Binding-site contacts:
Ligand atom C11 contacts residue ASN377 of chain 1.B at 3.5 Å.
Ligand atom C15 contacts residue ASN377 of chain 1.B at 3.9 Å.
Ligand atom C7 contacts residue ASN377 of chain 1.B at 3.9 Å.
Ligand atom C8 contacts residue PRO378 of chain 1.B at 3.6 Å (hydrophobic).
Ligand atom C1 contacts residue TRP426 of chain 1.B at 4.0 Å (hydrophobic).
Ligand atom O18 contacts residue HIS404 of chain 1.B at 3.0 Å (h-bond).
Ligand atom C3 contacts residue TRP406 of chain 1.B at 3.9 Å (hydrophobic).
Ligand atom C3 contacts residue TRP426 of chain 1.B at 3.8 Å (hydrophobic).
Ligand atom O19 contacts residue TRP406 of chain 1.B at 2.8 Å (h-bond).
Ligand atom O19 contacts residue PHE428 of chain 1.B at 3.3 Å.
Ligand atom C12 contacts residue HIS379 of chain 1.B at 3.5 Å.
Ligand atom O19 contacts residue SER405 of chain 1.B at 3.4 Å.
Ligand atom C13 contacts residue HIS379 of chain 1.B at 4.0 Å.
Ligand atom C9 contacts residue TRP412 of chain 1.B at 3.5 Å (hydrophobic).
Ligand atom C6 contacts residue HIS404 of chain 1.B at 3.4 Å.
Ligand atom O19 contacts residue HIS404 of chain 1.B at 4.0 Å.
Ligand atom O18 contacts residue ASN377 of chain 1.B at 3.7 Å.
Ligand atom C4 contacts residue SER405 of chain 1.B at 4.0 Å.
Ligand atom O19 contacts residue TRP412 of chain 1.B at 3.8 Å.
Ligand atom O18 contacts residue TRP406 of chain 1.B at 3.4 Å (h-bond).
Ligand atom C6 contacts residue TRP406 of chain 1.B at 3.4 Å (hydrophobic).
Ligand atom N5 contacts residue TRP406 of chain 1.B at 3.2 Å.
Ligand atom C1 contacts residue TRP406 of chain 1.B at 3.9 Å (hydrophobic).
Ligand atom N17 contacts residue TRP412 of chain 1.B at 3.8 Å.
Ligand atom O16 contacts residue HIS383 of chain 1.B at 4.0 Å.
Ligand atom C14 contacts residue PRO378 of chain 1.B at 3.9 Å (hydrophobic).
Ligand atom C3 contacts residue PHE428 of chain 1.B at 3.8 Å (hydrophobic).
Ligand atom C4 contacts residue TRP406 of chain 1.B at 3.4 Å (hydrophobic).
Ligand atom C4 contacts residue TRP412 of chain 1.B at 3.8 Å (hydrophobic).
Ligand atom C7 contacts residue PRO378 of chain 1.B at 3.7 Å (hydrophobic).
Ligand atom N5 contacts residue SER405 of chain 1.B at 4.0 Å.
Ligand atom O16 contacts residue TRP426 of chain 1.B at 3.5 Å.
Ligand atom C4 contacts residue HIS404 of chain 1.B at 3.8 Å.
Ligand atom C4 contacts residue PHE428 of chain 1.B at 4.1 Å (hydrophobic).
Ligand atom C2 contacts residue TRP426 of chain 1.B at 3.5 Å (hydrophobic).
Ligand atom N5 contacts residue HIS404 of chain 1.B at 2.8 Å (h-bond).
Ligand atom C3 contacts residue TRP412 of chain 1.B at 3.6 Å (hydrophobic).
Ligand atom C2 contacts residue TRP412 of chain 1.B at 3.5 Å (hydrophobic).
Ligand atom O16 contacts residue ASN377 of chain 1.B at 3.2 Å.
Ligand atom O18 contacts residue PRO378 of chain 1.B at 3.9 Å.

Sequence of chain 1.B:
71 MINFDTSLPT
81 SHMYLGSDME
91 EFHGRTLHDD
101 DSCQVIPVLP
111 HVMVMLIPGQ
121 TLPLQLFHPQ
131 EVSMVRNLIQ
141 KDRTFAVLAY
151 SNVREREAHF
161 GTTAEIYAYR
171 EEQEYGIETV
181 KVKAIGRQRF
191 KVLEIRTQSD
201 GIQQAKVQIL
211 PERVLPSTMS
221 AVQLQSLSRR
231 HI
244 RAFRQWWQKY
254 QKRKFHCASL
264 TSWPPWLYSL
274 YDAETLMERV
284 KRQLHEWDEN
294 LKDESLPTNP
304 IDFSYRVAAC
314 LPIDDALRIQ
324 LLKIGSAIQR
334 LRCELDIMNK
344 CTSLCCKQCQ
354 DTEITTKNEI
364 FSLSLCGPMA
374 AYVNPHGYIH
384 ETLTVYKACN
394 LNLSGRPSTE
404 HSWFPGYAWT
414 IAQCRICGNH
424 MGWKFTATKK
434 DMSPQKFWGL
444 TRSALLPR

This protein binds this small molecule.
Small molecule (SMILES): Nc1cccc2c1CN([C@H]1CCC(=O)NC1=O)C2=O